Binding-site contacts:
Ligand atom O3 contacts residue ASP157 of chain 1.A at 2.4 Å (salt-bridge).
Ligand atom C3 contacts residue ASP157 of chain 1.A at 3.3 Å.
Ligand atom O2 contacts residue LYS152 of chain 1.A at 3.2 Å.
Ligand atom C5 contacts residue TRP99 of chain 1.A at 4.4 Å (hydrophobic).
Ligand atom C6 contacts residue TYR97 of chain 1.A at 3.8 Å (hydrophobic).
Ligand atom O3 contacts residue ILE145 of chain 1.A at 3.9 Å.
Ligand atom O3 contacts residue LYS152 of chain 1.A at 2.7 Å (salt-bridge).
Ligand atom C2 contacts residue TRP114 of chain 1.A at 3.6 Å (hydrophobic).
Ligand atom C1 contacts residue TYR97 of chain 1.A at 3.9 Å (hydrophobic).
Ligand atom C4 contacts residue TRP114 of chain 1.A at 3.9 Å (hydrophobic).
Ligand atom O6 contacts residue TRP114 of chain 1.A at 3.6 Å.
Ligand atom C3 contacts residue TRP99 of chain 1.A at 4.5 Å (hydrophobic).
Ligand atom O6 contacts residue TYR97 of chain 1.A at 2.8 Å (h-bond).
Ligand atom O2 contacts residue ASP157 of chain 1.A at 2.9 Å (salt-bridge).
Ligand atom C4 contacts residue TRP99 of chain 1.A at 4.2 Å (hydrophobic).
Ligand atom C3 contacts residue LYS152 of chain 1.A at 3.8 Å.
Ligand atom C5 contacts residue TYR97 of chain 1.A at 4.3 Å (hydrophobic).
Ligand atom C2 contacts residue LYS152 of chain 1.A at 3.9 Å.
Ligand atom O5 contacts residue TYR97 of chain 1.A at 3.4 Å.
Ligand atom C2 contacts residue ILE145 of chain 1.A at 3.8 Å (hydrophobic).
Ligand atom C6 contacts residue TRP114 of chain 1.A at 4.2 Å (hydrophobic).
Ligand atom C2 contacts residue ASP157 of chain 1.A at 3.2 Å.
Ligand atom C5 contacts residue TRP114 of chain 1.A at 4.1 Å (hydrophobic).
Ligand atom O5 contacts residue TRP99 of chain 1.A at 4.2 Å.
Ligand atom O3 contacts residue TRP99 of chain 1.A at 4.2 Å.
Ligand atom C3 contacts residue TRP114 of chain 1.A at 4.1 Å (hydrophobic).
Ligand atom O2 contacts residue ILE145 of chain 1.A at 3.6 Å.
Ligand atom C6 contacts residue TRP99 of chain 1.A at 3.9 Å (hydrophobic).
Ligand atom O2 contacts residue TRP114 of chain 1.A at 4.0 Å.
Ligand atom C2 contacts residue TRP99 of chain 1.A at 4.0 Å (hydrophobic).
Ligand atom O5 contacts residue TRP114 of chain 1.A at 3.5 Å.
Ligand atom C1 contacts residue TRP114 of chain 1.A at 4.0 Å (hydrophobic).
Ligand atom O3 contacts residue TRP114 of chain 1.A at 4.0 Å.
Ligand atom C1 contacts residue ILE145 of chain 1.A at 3.9 Å (hydrophobic).

The protein below binds the small molecule below.
Small molecule (SMILES): OC[C@H]1O[C@@H]2O[C@H]3[C@H](O)[C@@H](O)[C@@H](O[C@H]4[C@H](O)[C@@H](O)[C@@H](O[C@H]5[C@H](O)[C@@H](O)[C@@H](O[C@H]6[C@H](O)[C@@H](O)[C@@H](O[C@H]7[C@H](O)[C@@H](O)[C@@H](O[C@H]1[C@H](O)[C@H]2O)O[C@@H]7CO)O[C@@H]6CO)O[C@@H]5CO)O[C@@H]4CO)O[C@@H]3CO

Sequence of chain 1.A:
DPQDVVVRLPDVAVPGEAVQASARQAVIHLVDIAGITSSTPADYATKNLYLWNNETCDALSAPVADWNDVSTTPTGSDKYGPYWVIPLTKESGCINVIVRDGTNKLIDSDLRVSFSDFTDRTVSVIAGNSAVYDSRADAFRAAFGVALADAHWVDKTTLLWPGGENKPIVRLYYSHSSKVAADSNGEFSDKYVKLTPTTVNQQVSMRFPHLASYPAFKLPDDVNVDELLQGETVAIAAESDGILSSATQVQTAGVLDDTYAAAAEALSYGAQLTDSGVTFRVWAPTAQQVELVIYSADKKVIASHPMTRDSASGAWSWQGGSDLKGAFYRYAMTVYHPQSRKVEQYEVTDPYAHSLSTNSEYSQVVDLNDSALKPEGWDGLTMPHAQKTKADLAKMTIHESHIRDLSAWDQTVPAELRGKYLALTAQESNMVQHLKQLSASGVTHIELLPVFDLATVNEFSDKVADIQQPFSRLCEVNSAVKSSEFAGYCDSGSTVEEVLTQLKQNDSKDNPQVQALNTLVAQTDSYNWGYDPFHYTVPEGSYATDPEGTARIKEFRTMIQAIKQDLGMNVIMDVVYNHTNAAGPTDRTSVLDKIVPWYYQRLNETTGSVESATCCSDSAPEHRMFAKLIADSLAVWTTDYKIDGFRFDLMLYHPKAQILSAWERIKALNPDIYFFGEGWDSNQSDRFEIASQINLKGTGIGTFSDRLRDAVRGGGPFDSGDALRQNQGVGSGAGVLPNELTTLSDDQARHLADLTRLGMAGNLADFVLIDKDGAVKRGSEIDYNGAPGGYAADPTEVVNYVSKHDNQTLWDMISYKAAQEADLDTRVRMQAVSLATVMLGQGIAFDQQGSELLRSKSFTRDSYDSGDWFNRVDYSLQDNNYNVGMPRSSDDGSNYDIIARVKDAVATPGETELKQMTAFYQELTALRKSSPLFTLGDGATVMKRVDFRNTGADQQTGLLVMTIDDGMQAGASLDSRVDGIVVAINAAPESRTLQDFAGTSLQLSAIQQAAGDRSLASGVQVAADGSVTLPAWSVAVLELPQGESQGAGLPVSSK